Binding-site contacts:
Ligand atom CAP contacts residue NAP1 of chain 1.J at 3.6 Å.
Ligand atom CAR contacts residue NAP1 of chain 1.J at 3.3 Å.
Ligand atom CAU contacts residue PHE117 of chain 1.C at 3.7 Å (hydrophobic).
Ligand atom NAJ contacts residue TYR194 of chain 1.C at 3.3 Å (h-bond).
Ligand atom OAM contacts residue TRP241 of chain 1.C at 3.7 Å.
Ligand atom CAI contacts residue ASP181 of chain 1.C at 3.0 Å.
Ligand atom CAA contacts residue MET183 of chain 1.C at 3.4 Å (hydrophobic).
Ligand atom OAD contacts residue NAP1 of chain 1.J at 3.1 Å (h-bond).
Ligand atom CAH contacts residue GLY225 of chain 1.C at 3.4 Å.
Ligand atom CAH contacts residue NAP1 of chain 1.J at 3.6 Å.
Ligand atom CAG contacts residue CYS188 of chain 1.C at 3.6 Å (hydrophobic).
Ligand atom CAN contacts residue NAP1 of chain 1.J at 3.4 Å.
Ligand atom NAL contacts residue TYR194 of chain 1.C at 2.6 Å (h-bond).
Ligand atom CAG contacts residue ASP181 of chain 1.C at 3.4 Å.
Ligand atom NAB contacts residue PRO230 of chain 1.C at 3.2 Å.
Ligand atom NAC contacts residue SER115 of chain 1.C at 2.7 Å (h-bond).
Ligand atom NAL contacts residue PHE117 of chain 1.C at 3.5 Å.
Ligand atom NAL contacts residue NAP1 of chain 1.J at 3.7 Å.
Ligand atom CAS contacts residue NAP1 of chain 1.J at 3.4 Å.
Ligand atom CAQ contacts residue NAP1 of chain 1.J at 3.5 Å.
Ligand atom CAN contacts residue SER115 of chain 1.C at 3.7 Å.
Ligand atom OAD contacts residue ARG34 of chain 1.C at 3.2 Å (salt-bridge).
Ligand atom CAT contacts residue NAP1 of chain 1.J at 3.5 Å.
Ligand atom OAM contacts residue MET183 of chain 1.C at 3.4 Å.
Ligand atom CAT contacts residue PHE117 of chain 1.C at 3.5 Å (hydrophobic).
Ligand atom NAJ contacts residue PHE117 of chain 1.C at 3.5 Å.
Ligand atom CAS contacts residue PHE117 of chain 1.C at 3.7 Å (hydrophobic).
Ligand atom OAD contacts residue PRO230 of chain 1.C at 3.5 Å.
Ligand atom NAJ contacts residue NAP1 of chain 1.J at 2.8 Å (h-bond).
Ligand atom NAB contacts residue NAP1 of chain 1.J at 3.2 Å (h-bond).
Ligand atom CAR contacts residue PHE117 of chain 1.C at 3.7 Å (hydrophobic).
Ligand atom CAF contacts residue GLY225 of chain 1.C at 3.4 Å.
Ligand atom CAN contacts residue PHE117 of chain 1.C at 3.3 Å (hydrophobic).
Ligand atom CAU contacts residue NAP1 of chain 1.J at 3.7 Å.
Ligand atom CAA contacts residue CYS188 of chain 1.C at 3.1 Å (hydrophobic).
Ligand atom NAK contacts residue NAP1 of chain 1.J at 2.7 Å (h-bond).
Ligand atom NAC contacts residue PHE117 of chain 1.C at 3.5 Å.
Ligand atom CAT contacts residue TYR194 of chain 1.C at 3.2 Å (hydrophobic).
Ligand atom CAE contacts residue NAP1 of chain 1.J at 3.2 Å.
Ligand atom NAC contacts residue NAP1 of chain 1.J at 3.1 Å (h-bond).

The small molecule below binds the protein below.
Small molecule (SMILES): COc1ccc(-c2[nH]c3nc(N)[nH]c(=O)c3c2C#N)cc1

Sequence of chain 1.C:
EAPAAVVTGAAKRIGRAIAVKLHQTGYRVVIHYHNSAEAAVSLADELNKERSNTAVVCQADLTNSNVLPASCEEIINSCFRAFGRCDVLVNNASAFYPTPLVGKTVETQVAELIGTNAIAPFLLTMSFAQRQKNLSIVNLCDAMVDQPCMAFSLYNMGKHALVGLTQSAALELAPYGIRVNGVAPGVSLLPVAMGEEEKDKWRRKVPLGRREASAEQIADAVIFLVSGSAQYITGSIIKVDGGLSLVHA

Sequence of chain 1.B:
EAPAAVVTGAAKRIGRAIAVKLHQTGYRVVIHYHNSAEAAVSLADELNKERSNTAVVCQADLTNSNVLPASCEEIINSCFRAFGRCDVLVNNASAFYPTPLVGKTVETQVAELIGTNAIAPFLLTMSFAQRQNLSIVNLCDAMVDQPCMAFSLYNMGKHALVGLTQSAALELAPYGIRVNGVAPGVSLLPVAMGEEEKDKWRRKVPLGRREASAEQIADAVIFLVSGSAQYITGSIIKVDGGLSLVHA